Binding-site contacts:
Ligand atom N2 contacts residue ASN22 of chain 1.A at 2.8 Å (h-bond).
Ligand atom C7 contacts residue ASN22 of chain 1.A at 3.4 Å.
Ligand atom C5 contacts residue ASN22 of chain 1.A at 3.7 Å.
Ligand atom O7 contacts residue ASN22 of chain 1.A at 4.2 Å.
Ligand atom C3 contacts residue ASN22 of chain 1.A at 3.8 Å.
Ligand atom C4 contacts residue ASN22 of chain 1.A at 4.2 Å.
Ligand atom O5 contacts residue ASN22 of chain 1.A at 2.4 Å (h-bond).
Ligand atom C2 contacts residue ASN22 of chain 1.A at 2.5 Å.
Ligand atom C1 contacts residue ASN22 of chain 1.A at 1.4 Å.
Ligand atom C8 contacts residue ASN22 of chain 1.A at 3.7 Å.

Sequence of chain 1.A:
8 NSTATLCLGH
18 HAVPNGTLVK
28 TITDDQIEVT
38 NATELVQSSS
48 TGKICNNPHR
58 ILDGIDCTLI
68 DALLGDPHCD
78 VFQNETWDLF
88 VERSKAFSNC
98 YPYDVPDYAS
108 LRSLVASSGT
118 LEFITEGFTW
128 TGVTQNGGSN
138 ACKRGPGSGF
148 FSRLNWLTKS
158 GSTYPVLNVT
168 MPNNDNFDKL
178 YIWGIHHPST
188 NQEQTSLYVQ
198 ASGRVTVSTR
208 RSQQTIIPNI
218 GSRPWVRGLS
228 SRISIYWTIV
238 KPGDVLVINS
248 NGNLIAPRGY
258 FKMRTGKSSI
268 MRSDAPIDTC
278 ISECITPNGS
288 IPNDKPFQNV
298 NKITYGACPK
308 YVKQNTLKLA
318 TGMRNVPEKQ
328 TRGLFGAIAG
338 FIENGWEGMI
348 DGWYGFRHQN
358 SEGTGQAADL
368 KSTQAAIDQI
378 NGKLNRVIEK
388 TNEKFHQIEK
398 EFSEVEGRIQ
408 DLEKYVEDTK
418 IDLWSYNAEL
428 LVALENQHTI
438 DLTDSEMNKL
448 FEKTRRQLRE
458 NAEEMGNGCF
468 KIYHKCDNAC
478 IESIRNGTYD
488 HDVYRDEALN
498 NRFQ

The small molecule below binds the protein below.
Small molecule (SMILES): CC(=O)N[C@@H]1[C@@H](O)[C@H](O)[C@@H](CO)O[C@H]1O